Binding-site contacts:
Ligand atom O contacts residue TYR1 of chain 2.O at 2.2 Å (h-bond).
Ligand atom N contacts residue TYR1 of chain 2.O at 3.7 Å.
Ligand atom CG contacts residue LEU44 of chain 2.E at 4.1 Å (hydrophobic).
Ligand atom O contacts residue PRO47 of chain 2.E at 3.2 Å.
Ligand atom CG contacts residue PRO47 of chain 2.E at 4.3 Å (hydrophobic).
Ligand atom CE2 contacts residue SER46 of chain 2.E at 3.5 Å.
Ligand atom CZ contacts residue PRO47 of chain 2.E at 3.5 Å (hydrophobic).
Ligand atom CD2 contacts residue PRO45 of chain 2.E at 3.4 Å (hydrophobic).
Ligand atom N contacts residue ARG2 of chain 2.E at 4.0 Å.
Ligand atom CB contacts residue LEU44 of chain 2.E at 3.6 Å (hydrophobic).
Ligand atom CD2 contacts residue LEU44 of chain 2.E at 3.6 Å (hydrophobic).
Ligand atom CE1 contacts residue PRO47 of chain 2.E at 3.9 Å (hydrophobic).
Ligand atom CE1 contacts residue TYR1 of chain 2.O at 4.0 Å (hydrophobic).
Ligand atom O contacts residue SER46 of chain 2.E at 3.5 Å (h-bond).
Ligand atom CB contacts residue GLU41 of chain 2.E at 3.6 Å.
Ligand atom C contacts residue PRO47 of chain 2.E at 4.2 Å (hydrophobic).
Ligand atom CA contacts residue LEU44 of chain 2.E at 3.8 Å (hydrophobic).
Ligand atom O contacts residue GLU41 of chain 2.E at 3.7 Å.
Ligand atom CD2 contacts residue PRO47 of chain 2.E at 3.7 Å (hydrophobic).
Ligand atom CE2 contacts residue PRO45 of chain 2.E at 3.3 Å (hydrophobic).
Ligand atom C contacts residue CYS48 of chain 2.E at 4.1 Å (hydrophobic).
Ligand atom CA contacts residue GLU41 of chain 2.E at 2.9 Å.
Ligand atom CA contacts residue SER46 of chain 2.E at 3.8 Å.
Ligand atom CG contacts residue TYR1 of chain 2.O at 3.6 Å (hydrophobic).
Ligand atom O contacts residue CYS48 of chain 2.E at 2.9 Å (h-bond).
Ligand atom CB contacts residue SER46 of chain 2.E at 4.3 Å.
Ligand atom CZ contacts residue SER46 of chain 2.E at 4.4 Å.
Ligand atom CD1 contacts residue TYR1 of chain 2.O at 3.5 Å (hydrophobic).
Ligand atom CD2 contacts residue SER46 of chain 2.E at 3.3 Å.
Ligand atom CE2 contacts residue PRO47 of chain 2.E at 3.3 Å (hydrophobic).
Ligand atom C contacts residue GLU41 of chain 2.E at 3.7 Å.
Ligand atom C contacts residue SER46 of chain 2.E at 4.1 Å.
Ligand atom CA contacts residue TYR1 of chain 2.O at 2.4 Å (hydrophobic).
Ligand atom CG contacts residue SER46 of chain 2.E at 4.0 Å.
Ligand atom N contacts residue PRO47 of chain 2.E at 4.3 Å.
Ligand atom C contacts residue TYR1 of chain 2.O at 1.3 Å (hydrophobic).
Ligand atom N contacts residue LEU44 of chain 2.E at 2.9 Å (h-bond).
Ligand atom N contacts residue GLU41 of chain 2.E at 2.6 Å (salt-bridge).
Ligand atom CB contacts residue TYR1 of chain 2.O at 3.1 Å (hydrophobic).
Ligand atom N contacts residue SER46 of chain 2.E at 2.6 Å (h-bond).

The protein below binds the small molecule below.
Small molecule (SMILES): N[C@@H](Cc1ccccc1)C(=O)O

Sequence of chain 2.E:
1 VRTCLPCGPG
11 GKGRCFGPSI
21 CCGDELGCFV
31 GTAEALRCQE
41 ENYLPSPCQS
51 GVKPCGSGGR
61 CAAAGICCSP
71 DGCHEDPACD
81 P